Binding-site contacts:
Ligand atom C6 contacts residue TYR100 of chain 2.B at 3.5 Å (hydrophobic).
Ligand atom O5 contacts residue SQ01 of chain 2.L at 2.3 Å (h-bond).
Ligand atom C6 contacts residue ALA207 of chain 2.B at 3.5 Å (hydrophobic).
Ligand atom C5 contacts residue SQ01 of chain 2.L at 2.9 Å.
Ligand atom O3 contacts residue GLY227 of chain 2.B at 3.6 Å.
Ligand atom C3 contacts residue ARG228 of chain 2.B at 4.1 Å.
Ligand atom O6 contacts residue ASP208 of chain 2.B at 2.7 Å (salt-bridge).
Ligand atom O2 contacts residue SQ01 of chain 2.L at 3.6 Å.
Ligand atom O2 contacts residue LEU99 of chain 2.B at 3.2 Å (h-bond).
Ligand atom C4 contacts residue SQ01 of chain 2.L at 3.3 Å.
Ligand atom C1 contacts residue LEU99 of chain 2.B at 3.5 Å (hydrophobic).
Ligand atom O6 contacts residue THR97 of chain 2.B at 4.1 Å.
Ligand atom C4 contacts residue GLY227 of chain 2.B at 3.9 Å.
Ligand atom O3 contacts residue ARG228 of chain 2.B at 3.2 Å (salt-bridge).
Ligand atom C4 contacts residue ASN14 of chain 2.B at 4.2 Å.
Ligand atom O4 contacts residue ASN14 of chain 2.B at 3.1 Å (h-bond).
Ligand atom O4 contacts residue TYR12 of chain 2.B at 3.7 Å.
Ligand atom C2 contacts residue SQ01 of chain 2.L at 2.4 Å.
Ligand atom O6 contacts residue LEU99 of chain 2.B at 2.9 Å (h-bond).
Ligand atom O4 contacts residue GLY227 of chain 2.B at 3.9 Å.
Ligand atom C5 contacts residue TYR12 of chain 2.B at 3.6 Å (hydrophobic).
Ligand atom O5 contacts residue TYR100 of chain 2.B at 4.1 Å.
Ligand atom C6 contacts residue TYR12 of chain 2.B at 3.8 Å (hydrophobic).
Ligand atom O6 contacts residue GLY98 of chain 2.B at 2.9 Å (h-bond).
Ligand atom O4 contacts residue ASP208 of chain 2.B at 2.8 Å (salt-bridge).
Ligand atom C4 contacts residue ARG228 of chain 2.B at 3.9 Å.
Ligand atom O6 contacts residue TYR100 of chain 2.B at 3.1 Å (h-bond).
Ligand atom O3 contacts residue SQ01 of chain 2.L at 4.1 Å.
Ligand atom C3 contacts residue SQ01 of chain 2.L at 2.8 Å.
Ligand atom O5 contacts residue LEU99 of chain 2.B at 3.0 Å.
Ligand atom C5 contacts residue LEU99 of chain 2.B at 4.0 Å (hydrophobic).
Ligand atom C5 contacts residue ASP208 of chain 2.B at 3.8 Å.
Ligand atom C1 contacts residue SQ01 of chain 2.L at 1.4 Å.
Ligand atom C6 contacts residue ASP208 of chain 2.B at 3.1 Å.
Ligand atom C4 contacts residue ASP208 of chain 2.B at 3.3 Å.
Ligand atom C2 contacts residue LEU99 of chain 2.B at 4.1 Å (hydrophobic).
Ligand atom O4 contacts residue ARG228 of chain 2.B at 3.2 Å (salt-bridge).
Ligand atom O2 contacts residue GLY98 of chain 2.B at 3.5 Å.
Ligand atom C6 contacts residue LEU99 of chain 2.B at 3.8 Å (hydrophobic).
Ligand atom O6 contacts residue ALA207 of chain 2.B at 3.5 Å.

Sequence of chain 2.B:
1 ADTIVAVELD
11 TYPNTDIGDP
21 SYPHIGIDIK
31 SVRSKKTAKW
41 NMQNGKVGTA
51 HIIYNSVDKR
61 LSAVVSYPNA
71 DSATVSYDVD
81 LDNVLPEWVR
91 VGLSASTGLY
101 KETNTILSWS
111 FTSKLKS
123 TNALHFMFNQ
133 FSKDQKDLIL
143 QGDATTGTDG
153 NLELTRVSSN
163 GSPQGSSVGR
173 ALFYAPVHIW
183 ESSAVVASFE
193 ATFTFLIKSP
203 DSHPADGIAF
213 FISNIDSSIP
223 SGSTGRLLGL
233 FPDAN

This small molecule binds to this protein.
Small molecule (SMILES): OC[C@H]1O[C@H](O)[C@@H](O)[C@@H](O)[C@@H]1O